Binding-site contacts:
Ligand atom C3 contacts residue ASN27 of chain 1.C at 4.4 Å.
Ligand atom C4 contacts residue ASN27 of chain 1.C at 3.8 Å.
Ligand atom C4 contacts residue PRO13 of chain 1.C at 3.6 Å (hydrophobic).
Ligand atom C2 contacts residue ASN27 of chain 1.C at 3.4 Å.
Ligand atom C1 contacts residue ASN27 of chain 1.C at 4.0 Å.
Ligand atom O5 contacts residue ASN27 of chain 1.C at 3.3 Å (h-bond).
Ligand atom C4 contacts residue MET12 of chain 1.C at 3.5 Å (hydrophobic).

Sequence of chain 1.C:
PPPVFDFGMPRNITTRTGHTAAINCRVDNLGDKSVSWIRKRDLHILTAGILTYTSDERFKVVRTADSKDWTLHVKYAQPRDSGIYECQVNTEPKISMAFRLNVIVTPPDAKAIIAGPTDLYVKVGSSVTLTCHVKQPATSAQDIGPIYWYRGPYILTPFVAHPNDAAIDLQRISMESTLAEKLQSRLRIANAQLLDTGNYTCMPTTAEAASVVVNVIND

The protein below binds the small molecule below.
Small molecule (SMILES): C[C@@H](O)[C@@H](C)O